The protein below binds the small molecule below.
Small molecule (SMILES): CC(=O)N[C@@H]1[C@@H](O)[C@H](O)[C@@H](CO)O[C@H]1O

Sequence of chain 1.D:
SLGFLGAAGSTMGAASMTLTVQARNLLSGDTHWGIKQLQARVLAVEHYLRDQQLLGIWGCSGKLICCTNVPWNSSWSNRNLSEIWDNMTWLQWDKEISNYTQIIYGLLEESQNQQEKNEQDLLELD

Binding-site contacts:
Ligand atom O7 contacts residue ASN618 of chain 1.D at 3.5 Å (h-bond).
Ligand atom O7 contacts residue SER620 of chain 1.D at 4.2 Å.
Ligand atom C2 contacts residue ASN618 of chain 1.D at 2.5 Å.
Ligand atom C7 contacts residue ASN618 of chain 1.D at 3.4 Å.
Ligand atom C4 contacts residue ASN618 of chain 1.D at 4.4 Å.
Ligand atom C5 contacts residue ASN618 of chain 1.D at 3.8 Å.
Ligand atom C3 contacts residue ASN618 of chain 1.D at 3.9 Å.
Ligand atom C8 contacts residue ASN618 of chain 1.D at 4.1 Å.
Ligand atom C1 contacts residue ASN618 of chain 1.D at 1.5 Å.
Ligand atom N2 contacts residue ASN618 of chain 1.D at 3.0 Å (h-bond).
Ligand atom O5 contacts residue ASN618 of chain 1.D at 2.5 Å (h-bond).
Ligand atom C8 contacts residue GLU621 of chain 1.D at 3.6 Å.